The small molecule below binds the protein below.
Small molecule (SMILES): [H]/N=C(/NC)c1ncccn1

Binding-site contacts:
Ligand atom N06 contacts residue LYS31 of chain 1.A at 3.4 Å (salt-bridge).
Ligand atom C08 contacts residue TRP106 of chain 1.A at 3.8 Å (hydrophobic).
Ligand atom N10 contacts residue THR50 of chain 1.A at 4.2 Å.
Ligand atom C09 contacts residue THR50 of chain 1.A at 3.8 Å.
Ligand atom C07 contacts residue LYS31 of chain 1.A at 3.1 Å.
Ligand atom C03 contacts residue TRP47 of chain 1.A at 3.7 Å (hydrophobic).
Ligand atom N06 contacts residue TRP106 of chain 1.A at 3.5 Å.
Ligand atom C03 contacts residue ASP37 of chain 1.A at 3.7 Å.
Ligand atom C08 contacts residue ASP143 of chain 1.A at 3.3 Å.
Ligand atom C01 contacts residue TRP47 of chain 1.A at 3.9 Å (hydrophobic).
Ligand atom N02 contacts residue ASP37 of chain 1.A at 4.0 Å.
Ligand atom C05 contacts residue LYS31 of chain 1.A at 4.0 Å.
Ligand atom C09 contacts residue TRP106 of chain 1.A at 3.6 Å (hydrophobic).
Ligand atom C09 contacts residue LYS31 of chain 1.A at 4.1 Å.
Ligand atom C05 contacts residue TRP106 of chain 1.A at 3.2 Å (hydrophobic).
Ligand atom N04 contacts residue SER32 of chain 1.A at 3.2 Å (h-bond).
Ligand atom N04 contacts residue ASP37 of chain 1.A at 2.7 Å (salt-bridge).
Ligand atom C07 contacts residue TRP106 of chain 1.A at 3.9 Å (hydrophobic).
Ligand atom C08 contacts residue LYS31 of chain 1.A at 3.5 Å.
Ligand atom C09 contacts residue SER49 of chain 1.A at 3.8 Å.
Ligand atom C09 contacts residue ASP143 of chain 1.A at 3.0 Å.
Ligand atom C01 contacts residue CYS48 of chain 1.A at 3.1 Å (hydrophobic).
Ligand atom N10 contacts residue CYS48 of chain 1.A at 3.8 Å.
Ligand atom C01 contacts residue TRP101 of chain 1.A at 3.6 Å (hydrophobic).
Ligand atom C03 contacts residue SER32 of chain 1.A at 4.2 Å.
Ligand atom N04 contacts residue SER102 of chain 1.A at 4.1 Å.
Ligand atom N10 contacts residue TRP106 of chain 1.A at 3.5 Å.
Ligand atom N06 contacts residue SER32 of chain 1.A at 3.8 Å.
Ligand atom C01 contacts residue TRP106 of chain 1.A at 3.6 Å (hydrophobic).
Ligand atom N04 contacts residue TRP47 of chain 1.A at 3.8 Å.
Ligand atom N02 contacts residue TRP47 of chain 1.A at 3.7 Å.
Ligand atom C03 contacts residue CYS48 of chain 1.A at 3.9 Å (hydrophobic).
Ligand atom N02 contacts residue CYS48 of chain 1.A at 2.7 Å (h-bond).
Ligand atom C01 contacts residue ASP37 of chain 1.A at 3.4 Å.
Ligand atom N02 contacts residue TRP106 of chain 1.A at 3.4 Å (h-bond).
Ligand atom C03 contacts residue TRP106 of chain 1.A at 3.5 Å (hydrophobic).
Ligand atom C08 contacts residue THR50 of chain 1.A at 4.1 Å.
Ligand atom N10 contacts residue SER49 of chain 1.A at 3.8 Å.
Ligand atom N10 contacts residue ASP143 of chain 1.A at 4.1 Å.
Ligand atom N04 contacts residue TRP106 of chain 1.A at 3.9 Å.

Sequence of chain 1.A:
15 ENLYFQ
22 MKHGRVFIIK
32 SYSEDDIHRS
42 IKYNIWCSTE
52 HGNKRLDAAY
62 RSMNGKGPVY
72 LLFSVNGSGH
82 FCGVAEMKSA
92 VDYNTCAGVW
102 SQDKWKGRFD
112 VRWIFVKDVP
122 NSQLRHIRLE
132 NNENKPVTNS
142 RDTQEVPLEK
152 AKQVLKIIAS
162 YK